Sequence of chain 1.B:
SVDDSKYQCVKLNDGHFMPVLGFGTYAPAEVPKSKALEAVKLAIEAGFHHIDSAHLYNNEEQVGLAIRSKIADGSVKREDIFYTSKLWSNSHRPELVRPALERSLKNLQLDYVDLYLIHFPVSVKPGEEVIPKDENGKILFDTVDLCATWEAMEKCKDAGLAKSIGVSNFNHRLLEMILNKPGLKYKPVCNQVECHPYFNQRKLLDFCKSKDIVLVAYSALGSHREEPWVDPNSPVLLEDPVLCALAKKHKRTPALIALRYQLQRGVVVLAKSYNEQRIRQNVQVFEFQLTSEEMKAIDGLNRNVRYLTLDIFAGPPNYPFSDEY

The protein below binds the small molecule below.
Small molecule (SMILES): CC(=O)[C@H]1CC[C@H]2[C@@H]3CCC4=CC(=O)CC[C@]4(C)[C@H]3CC[C@]12C

Binding-site contacts:
Ligand atom C18 contacts residue TYR26 of chain 1.B at 3.3 Å (hydrophobic).
Ligand atom C21 contacts residue NAP1 of chain 1.F at 3.5 Å.
Ligand atom O20 contacts residue LEU308 of chain 1.B at 3.7 Å.
Ligand atom C6 contacts residue TRP229 of chain 1.B at 3.5 Å (hydrophobic).
Ligand atom C15 contacts residue LEU310 of chain 1.B at 3.6 Å (hydrophobic).
Ligand atom C18 contacts residue TRP229 of chain 1.B at 3.7 Å (hydrophobic).
Ligand atom C19 contacts residue TRP229 of chain 1.B at 4.1 Å (hydrophobic).
Ligand atom C16 contacts residue LEU310 of chain 1.B at 3.2 Å (hydrophobic).
Ligand atom C6 contacts residue ILE131 of chain 1.B at 3.6 Å (hydrophobic).
Ligand atom C2 contacts residue VAL130 of chain 1.B at 4.2 Å (hydrophobic).
Ligand atom C14 contacts residue LEU56 of chain 1.B at 4.2 Å (hydrophobic).
Ligand atom O3 contacts residue VAL130 of chain 1.B at 3.2 Å.
Ligand atom C20 contacts residue NAP1 of chain 1.F at 4.0 Å.
Ligand atom C12 contacts residue TYR26 of chain 1.B at 3.4 Å (hydrophobic).
Ligand atom C21 contacts residue TYR26 of chain 1.B at 4.2 Å (hydrophobic).
Ligand atom C12 contacts residue TYR57 of chain 1.B at 4.3 Å (hydrophobic).
Ligand atom C8 contacts residue TRP229 of chain 1.B at 4.0 Å (hydrophobic).
Ligand atom C12 contacts residue LEU56 of chain 1.B at 4.0 Å (hydrophobic).
Ligand atom C16 contacts residue LEU308 of chain 1.B at 4.0 Å (hydrophobic).
Ligand atom C5 contacts residue TRP229 of chain 1.B at 4.3 Å (hydrophobic).
Ligand atom C11 contacts residue LEU56 of chain 1.B at 4.4 Å (hydrophobic).
Ligand atom O20 contacts residue NAP1 of chain 1.F at 3.9 Å.
Ligand atom C15 contacts residue TRP229 of chain 1.B at 4.0 Å (hydrophobic).
Ligand atom C20 contacts residue HIS224 of chain 1.B at 3.9 Å.
Ligand atom C9 contacts residue LEU56 of chain 1.B at 4.2 Å (hydrophobic).
Ligand atom C21 contacts residue TYR57 of chain 1.B at 3.5 Å (hydrophobic).
Ligand atom C19 contacts residue TYR26 of chain 1.B at 4.2 Å (hydrophobic).
Ligand atom C18 contacts residue HIS224 of chain 1.B at 4.4 Å.
Ligand atom C5 contacts residue ILE131 of chain 1.B at 4.0 Å (hydrophobic).
Ligand atom C3 contacts residue VAL130 of chain 1.B at 3.6 Å (hydrophobic).
Ligand atom C3 contacts residue ILE131 of chain 1.B at 4.3 Å (hydrophobic).
Ligand atom C4 contacts residue ILE131 of chain 1.B at 3.6 Å (hydrophobic).
Ligand atom O20 contacts residue HIS224 of chain 1.B at 2.9 Å (h-bond).
Ligand atom C1 contacts residue LEU56 of chain 1.B at 4.2 Å (hydrophobic).
Ligand atom C13 contacts residue TYR26 of chain 1.B at 4.3 Å (hydrophobic).
Ligand atom C11 contacts residue TYR26 of chain 1.B at 3.5 Å (hydrophobic).
Ligand atom C7 contacts residue TRP229 of chain 1.B at 3.9 Å (hydrophobic).
Ligand atom C4 contacts residue VAL130 of chain 1.B at 4.4 Å (hydrophobic).
Ligand atom O3 contacts residue ILE131 of chain 1.B at 4.2 Å.
Ligand atom C18 contacts residue GLU226 of chain 1.B at 4.0 Å.